Sequence of chain 3.A:
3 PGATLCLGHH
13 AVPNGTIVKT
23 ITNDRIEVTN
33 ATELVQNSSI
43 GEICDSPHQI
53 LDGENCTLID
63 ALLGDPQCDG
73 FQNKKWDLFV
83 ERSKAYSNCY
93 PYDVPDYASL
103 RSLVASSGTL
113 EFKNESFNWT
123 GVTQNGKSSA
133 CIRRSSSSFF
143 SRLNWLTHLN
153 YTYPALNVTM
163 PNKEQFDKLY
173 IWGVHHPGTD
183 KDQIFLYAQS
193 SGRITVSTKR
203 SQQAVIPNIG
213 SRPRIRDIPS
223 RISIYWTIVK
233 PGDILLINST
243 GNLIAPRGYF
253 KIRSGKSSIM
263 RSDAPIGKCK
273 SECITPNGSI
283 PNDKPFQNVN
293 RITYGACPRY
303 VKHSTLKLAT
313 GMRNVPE

A protein and the small-molecule ligand that binds it are described below.
Small molecule (SMILES): CC(=O)N[C@@H]1[C@@H](O)[C@H](O[C@@H]2O[C@H](CO)[C@H](O)[C@H](O[C@@H]3O[C@H](CO)[C@@H](O[C@@H]4O[C@H](CO[C@]5(C(=O)O)C[C@H](O)[C@@H](NC(C)=O)[C@H]([C@H](O)[C@H](O)CO)O5)[C@H](O)[C@H](O)[C@H]4O)[C@H](O)[C@H]3NC(C)=O)[C@H]2O)[C@@H](CO)O[C@H]1O

Binding-site contacts:
Ligand atom N5 contacts residue TRP147 of chain 3.A at 3.7 Å.
Ligand atom C5 contacts residue LYS129 of chain 3.A at 3.8 Å.
Ligand atom O4 contacts residue LYS129 of chain 3.A at 3.7 Å.
Ligand atom O1B contacts residue SER130 of chain 3.A at 2.9 Å (h-bond).
Ligand atom O1B contacts residue ILE220 of chain 3.A at 3.1 Å.
Ligand atom O10 contacts residue LEU188 of chain 3.A at 3.5 Å.
Ligand atom C4 contacts residue LYS129 of chain 3.A at 3.4 Å.
Ligand atom C1 contacts residue SER130 of chain 3.A at 3.6 Å.
Ligand atom O1A contacts residue SER131 of chain 3.A at 2.5 Å (h-bond).
Ligand atom C1 contacts residue TYR153 of chain 3.A at 3.4 Å (hydrophobic).
Ligand atom C8 contacts residue TYR92 of chain 3.A at 3.9 Å (hydrophobic).
Ligand atom O7 contacts residue LEU188 of chain 3.A at 3.6 Å.
Ligand atom O9 contacts residue SER222 of chain 3.A at 3.0 Å (h-bond).
Ligand atom C10 contacts residue LEU188 of chain 3.A at 3.8 Å (hydrophobic).
Ligand atom C5 contacts residue TYR153 of chain 3.A at 3.6 Å (hydrophobic).
Ligand atom O8 contacts residue TYR92 of chain 3.A at 3.1 Å (h-bond).
Ligand atom O3 contacts residue ASP219 of chain 3.A at 2.9 Å (salt-bridge).
Ligand atom C11 contacts residue THR149 of chain 3.A at 3.7 Å.
Ligand atom O8 contacts residue ILE220 of chain 3.A at 3.4 Å.
Ligand atom O6 contacts residue PHE187 of chain 3.A at 3.6 Å.
Ligand atom O4 contacts residue ASP219 of chain 3.A at 2.7 Å (salt-bridge).
Ligand atom C9 contacts residue TYR92 of chain 3.A at 3.6 Å (hydrophobic).
Ligand atom O3 contacts residue ARG216 of chain 3.A at 3.6 Å.
Ligand atom C11 contacts residue GLY128 of chain 3.A at 3.9 Å.
Ligand atom C9 contacts residue LEU188 of chain 3.A at 3.9 Å (hydrophobic).
Ligand atom O1A contacts residue SER130 of chain 3.A at 3.3 Å.
Ligand atom N2 contacts residue TYR153 of chain 3.A at 3.7 Å.
Ligand atom O5 contacts residue TYR153 of chain 3.A at 3.8 Å.
Ligand atom N5 contacts residue LYS129 of chain 3.A at 3.1 Å (salt-bridge).
Ligand atom C8 contacts residue PHE187 of chain 3.A at 3.8 Å (hydrophobic).
Ligand atom C1 contacts residue SER131 of chain 3.A at 3.5 Å.
Ligand atom C7 contacts residue TRP147 of chain 3.A at 4.0 Å (hydrophobic).
Ligand atom C10 contacts residue LYS129 of chain 3.A at 4.0 Å.
Ligand atom C3 contacts residue ASP219 of chain 3.A at 3.6 Å.
Ligand atom O9 contacts residue TYR92 of chain 3.A at 3.3 Å (h-bond).
Ligand atom C11 contacts residue TRP147 of chain 3.A at 3.7 Å (hydrophobic).
Ligand atom C9 contacts residue ASP184 of chain 3.A at 3.9 Å.
Ligand atom O1B contacts residue SER131 of chain 3.A at 3.9 Å.
Ligand atom C4 contacts residue ASP219 of chain 3.A at 3.4 Å.
Ligand atom C8 contacts residue LEU188 of chain 3.A at 3.7 Å (hydrophobic).